The protein below binds the small molecule below.
Small molecule (SMILES): Nc1ccn([C@@H]2CS[C@H](COP(=O)(O)OP(=O)(O)OP(=O)(O)O)O2)c(=O)n1

Sequence of chain 1.A:
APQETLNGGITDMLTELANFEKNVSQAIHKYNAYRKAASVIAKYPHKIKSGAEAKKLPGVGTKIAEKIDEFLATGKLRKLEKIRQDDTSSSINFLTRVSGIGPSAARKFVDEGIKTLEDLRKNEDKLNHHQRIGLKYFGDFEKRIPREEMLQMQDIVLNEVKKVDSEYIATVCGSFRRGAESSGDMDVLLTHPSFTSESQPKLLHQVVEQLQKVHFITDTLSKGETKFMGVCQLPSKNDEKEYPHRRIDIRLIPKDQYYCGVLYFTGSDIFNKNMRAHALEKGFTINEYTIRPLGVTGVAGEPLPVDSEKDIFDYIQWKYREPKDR

Binding-site contacts:
Ligand atom O2B contacts residue GLY181 of chain 1.A at 3.0 Å.
Ligand atom O2C contacts residue GLY191 of chain 1.A at 2.6 Å (h-bond).
Ligand atom PA contacts residue NA1 of chain 1.P at 3.1 Å.
Ligand atom O2A contacts residue NA1 of chain 1.P at 2.8 Å (h-bond).
Ligand atom N3 contacts residue ASP278 of chain 1.A at 3.5 Å (salt-bridge).
Ligand atom O2A contacts residue CA1 of chain 1.F at 2.2 Å.
Ligand atom O2C contacts residue SER190 of chain 1.A at 3.7 Å.
Ligand atom O1A contacts residue NA1 of chain 1.P at 2.8 Å (h-bond).
Ligand atom O2A contacts residue ASP194 of chain 1.A at 3.3 Å (salt-bridge).
Ligand atom C2 contacts residue ASP278 of chain 1.A at 3.2 Å.
Ligand atom O3G contacts residue ASP192 of chain 1.A at 3.1 Å (salt-bridge).
Ligand atom C6 contacts residue ASP278 of chain 1.A at 3.5 Å.
Ligand atom PB contacts residue CA1 of chain 1.F at 3.7 Å.
Ligand atom PG contacts residue SER182 of chain 1.A at 3.8 Å.
Ligand atom N4 contacts residue ASP278 of chain 1.A at 3.4 Å (salt-bridge).
Ligand atom C1' contacts residue ASP278 of chain 1.A at 3.7 Å.
Ligand atom C1' contacts residue TYR273 of chain 1.A at 3.4 Å (hydrophobic).
Ligand atom PB contacts residue SER182 of chain 1.A at 3.7 Å.
Ligand atom PG contacts residue CA1 of chain 1.F at 3.3 Å.
Ligand atom O4' contacts residue ASP278 of chain 1.A at 3.2 Å.
Ligand atom O2B contacts residue CA1 of chain 1.F at 3.7 Å.
Ligand atom O1B contacts residue ARG185 of chain 1.A at 3.1 Å (salt-bridge).
Ligand atom O2 contacts residue TYR273 of chain 1.A at 3.6 Å.
Ligand atom C2' contacts residue PHE274 of chain 1.A at 3.7 Å (hydrophobic).
Ligand atom O2B contacts residue SER182 of chain 1.A at 3.0 Å (h-bond).
Ligand atom O2 contacts residue ASP278 of chain 1.A at 3.7 Å.
Ligand atom O2B contacts residue ARG185 of chain 1.A at 3.7 Å.
Ligand atom PA contacts residue CA1 of chain 1.F at 3.6 Å.
Ligand atom O3B contacts residue CA1 of chain 1.F at 2.9 Å.
Ligand atom C2' contacts residue TYR273 of chain 1.A at 3.8 Å (hydrophobic).
Ligand atom O2C contacts residue SER182 of chain 1.A at 3.1 Å (h-bond).
Ligand atom C5 contacts residue ASP278 of chain 1.A at 3.0 Å.
Ligand atom O3B contacts residue SER182 of chain 1.A at 3.1 Å (h-bond).
Ligand atom O4' contacts residue TYR273 of chain 1.A at 3.5 Å (h-bond).
Ligand atom O2C contacts residue ARG151 of chain 1.A at 3.5 Å (salt-bridge).
Ligand atom O2 contacts residue ASN281 of chain 1.A at 3.4 Å (h-bond).
Ligand atom O3G contacts residue CA1 of chain 1.F at 2.4 Å.
Ligand atom C4 contacts residue ASP278 of chain 1.A at 3.0 Å.
Ligand atom N1 contacts residue ASP278 of chain 1.A at 3.3 Å.
Ligand atom O2 contacts residue ARG285 of chain 1.A at 3.6 Å (salt-bridge).